Sequence of chain 1.K:
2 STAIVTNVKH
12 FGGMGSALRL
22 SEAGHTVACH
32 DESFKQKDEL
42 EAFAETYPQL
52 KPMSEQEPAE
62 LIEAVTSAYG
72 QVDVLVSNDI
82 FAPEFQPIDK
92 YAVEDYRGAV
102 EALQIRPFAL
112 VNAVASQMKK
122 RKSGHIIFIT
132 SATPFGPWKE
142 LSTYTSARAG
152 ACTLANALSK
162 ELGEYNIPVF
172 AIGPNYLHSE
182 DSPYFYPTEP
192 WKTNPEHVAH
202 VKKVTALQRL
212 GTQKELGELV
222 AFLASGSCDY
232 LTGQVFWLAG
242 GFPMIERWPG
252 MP

Sequence of chain 1.I:
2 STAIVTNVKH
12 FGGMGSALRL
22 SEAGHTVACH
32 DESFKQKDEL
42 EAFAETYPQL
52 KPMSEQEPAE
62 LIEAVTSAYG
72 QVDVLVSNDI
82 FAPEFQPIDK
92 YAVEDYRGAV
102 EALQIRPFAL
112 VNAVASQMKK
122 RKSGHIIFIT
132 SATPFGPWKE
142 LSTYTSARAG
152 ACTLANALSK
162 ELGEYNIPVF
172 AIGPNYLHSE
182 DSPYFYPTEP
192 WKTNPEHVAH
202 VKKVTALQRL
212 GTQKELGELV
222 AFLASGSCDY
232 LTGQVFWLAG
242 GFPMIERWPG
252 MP

Binding-site contacts:
Ligand atom C7 contacts residue PRO175 of chain 1.I at 3.7 Å (hydrophobic).
Ligand atom C7 contacts residue ASN176 of chain 1.I at 3.3 Å.
Ligand atom C8 contacts residue SER132 of chain 1.I at 3.0 Å.
Ligand atom C2 contacts residue TYR145 of chain 1.I at 3.6 Å (hydrophobic).
Ligand atom O2 contacts residue LEU142 of chain 1.I at 4.3 Å.
Ligand atom C5 contacts residue THR134 of chain 1.I at 4.3 Å.
Ligand atom C8 contacts residue TYR145 of chain 1.I at 3.3 Å (hydrophobic).
Ligand atom O3 contacts residue PRO175 of chain 1.I at 3.5 Å (h-bond).
Ligand atom C6 contacts residue TRP139 of chain 1.I at 3.3 Å (hydrophobic).
Ligand atom N1 contacts residue TRP249 of chain 1.K at 3.8 Å.
Ligand atom C2 contacts residue PHE186 of chain 1.I at 3.3 Å (hydrophobic).
Ligand atom C5 contacts residue TRP249 of chain 1.K at 4.0 Å (hydrophobic).
Ligand atom O3 contacts residue TYR145 of chain 1.I at 4.0 Å.
Ligand atom C5 contacts residue ASN176 of chain 1.I at 3.6 Å.
Ligand atom O3 contacts residue ASN176 of chain 1.I at 4.2 Å.
Ligand atom O2 contacts residue TRP249 of chain 1.K at 3.2 Å.
Ligand atom C8 contacts residue PHE12 of chain 1.I at 4.1 Å (hydrophobic).
Ligand atom C8 contacts residue PRO175 of chain 1.I at 3.1 Å (hydrophobic).
Ligand atom C7 contacts residue TYR187 of chain 1.I at 4.2 Å (hydrophobic).
Ligand atom C4 contacts residue PHE186 of chain 1.I at 4.1 Å (hydrophobic).
Ligand atom C5 contacts residue TYR187 of chain 1.I at 3.5 Å (hydrophobic).
Ligand atom C6 contacts residue TYR187 of chain 1.I at 4.0 Å (hydrophobic).
Ligand atom C7 contacts residue SER132 of chain 1.I at 3.9 Å.
Ligand atom C4 contacts residue TYR145 of chain 1.I at 3.9 Å (hydrophobic).
Ligand atom O3 contacts residue PHE186 of chain 1.I at 3.6 Å.
Ligand atom C4 contacts residue TYR187 of chain 1.I at 4.3 Å (hydrophobic).
Ligand atom C7 contacts residue TYR145 of chain 1.I at 4.1 Å (hydrophobic).
Ligand atom O2 contacts residue PHE86 of chain 1.I at 3.0 Å.
Ligand atom N1 contacts residue LEU142 of chain 1.I at 4.3 Å.
Ligand atom O1 contacts residue PRO84 of chain 1.I at 3.1 Å.
Ligand atom C4 contacts residue ASN176 of chain 1.I at 4.0 Å.
Ligand atom C1 contacts residue PHE186 of chain 1.I at 4.2 Å (hydrophobic).
Ligand atom C3 contacts residue TYR145 of chain 1.I at 3.0 Å (hydrophobic).
Ligand atom N1 contacts residue PRO84 of chain 1.I at 4.2 Å.
Ligand atom C3 contacts residue PHE186 of chain 1.I at 3.4 Å (hydrophobic).
Ligand atom O3 contacts residue PHE12 of chain 1.I at 3.6 Å.
Ligand atom C5 contacts residue TRP139 of chain 1.I at 3.5 Å (hydrophobic).
Ligand atom C6 contacts residue TRP249 of chain 1.K at 3.4 Å (hydrophobic).
Ligand atom C1 contacts residue TRP249 of chain 1.K at 4.0 Å (hydrophobic).
Ligand atom N1 contacts residue PHE86 of chain 1.I at 4.2 Å.

This small molecule binds to this protein.
Small molecule (SMILES): O=[N+]([O-])c1ccc([C@H]2CO2)cc1